Binding-site contacts:
Ligand atom C3 contacts residue ASN215 of chain 1.K at 3.8 Å.
Ligand atom O6 contacts residue ASN380 of chain 1.J at 3.5 Å (h-bond).
Ligand atom C6 contacts residue ASN380 of chain 1.J at 3.4 Å.
Ligand atom N2 contacts residue PHE214 of chain 1.K at 4.2 Å.
Ligand atom C2 contacts residue ASN215 of chain 1.K at 2.5 Å.
Ligand atom C5 contacts residue ASN380 of chain 1.J at 3.8 Å.
Ligand atom O5 contacts residue ASN215 of chain 1.K at 2.5 Å (h-bond).
Ligand atom C5 contacts residue ASN215 of chain 1.K at 3.7 Å.
Ligand atom C4 contacts residue ASN380 of chain 1.J at 4.0 Å.
Ligand atom O5 contacts residue ASN380 of chain 1.J at 3.4 Å (h-bond).
Ligand atom C2 contacts residue ASN213 of chain 1.K at 4.4 Å.
Ligand atom C8 contacts residue ASN215 of chain 1.K at 3.8 Å.
Ligand atom C7 contacts residue ASN213 of chain 1.K at 3.6 Å.
Ligand atom O7 contacts residue ASN215 of chain 1.K at 4.4 Å.
Ligand atom C7 contacts residue ASN215 of chain 1.K at 3.5 Å.
Ligand atom C4 contacts residue ASN215 of chain 1.K at 4.3 Å.
Ligand atom O7 contacts residue TYR253 of chain 1.K at 3.6 Å.
Ligand atom N2 contacts residue ASN213 of chain 1.K at 3.3 Å.
Ligand atom O3 contacts residue ASP382 of chain 1.J at 4.4 Å.
Ligand atom C1 contacts residue ASN215 of chain 1.K at 1.4 Å.
Ligand atom O3 contacts residue ASN213 of chain 1.K at 3.8 Å.
Ligand atom N2 contacts residue ASN215 of chain 1.K at 2.9 Å (h-bond).
Ligand atom O6 contacts residue HIS363 of chain 1.J at 3.9 Å.
Ligand atom O7 contacts residue ASN213 of chain 1.K at 3.1 Å.

A protein and the small-molecule ligand that binds it are described below.
Small molecule (SMILES): CC(=O)N[C@@H]1[C@@H](O)[C@H](O)[C@@H](CO)O[C@H]1O

Sequence of chain 1.K:
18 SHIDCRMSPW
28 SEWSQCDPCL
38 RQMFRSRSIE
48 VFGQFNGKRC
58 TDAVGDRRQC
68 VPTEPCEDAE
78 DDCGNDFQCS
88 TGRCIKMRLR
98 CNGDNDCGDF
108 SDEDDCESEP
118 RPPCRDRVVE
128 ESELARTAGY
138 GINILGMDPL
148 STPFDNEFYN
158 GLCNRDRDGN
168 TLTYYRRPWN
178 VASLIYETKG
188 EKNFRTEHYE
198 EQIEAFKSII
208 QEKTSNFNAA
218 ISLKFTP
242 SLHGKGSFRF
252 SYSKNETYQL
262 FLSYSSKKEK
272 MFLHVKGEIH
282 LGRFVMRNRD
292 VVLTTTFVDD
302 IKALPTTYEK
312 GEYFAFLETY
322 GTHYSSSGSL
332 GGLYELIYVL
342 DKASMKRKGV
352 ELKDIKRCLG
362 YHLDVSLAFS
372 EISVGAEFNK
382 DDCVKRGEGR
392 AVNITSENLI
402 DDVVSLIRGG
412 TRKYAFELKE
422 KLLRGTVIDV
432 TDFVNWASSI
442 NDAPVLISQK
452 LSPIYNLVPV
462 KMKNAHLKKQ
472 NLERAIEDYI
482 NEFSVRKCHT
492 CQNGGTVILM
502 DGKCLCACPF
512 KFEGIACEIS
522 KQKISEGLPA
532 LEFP

Sequence of chain 1.J:
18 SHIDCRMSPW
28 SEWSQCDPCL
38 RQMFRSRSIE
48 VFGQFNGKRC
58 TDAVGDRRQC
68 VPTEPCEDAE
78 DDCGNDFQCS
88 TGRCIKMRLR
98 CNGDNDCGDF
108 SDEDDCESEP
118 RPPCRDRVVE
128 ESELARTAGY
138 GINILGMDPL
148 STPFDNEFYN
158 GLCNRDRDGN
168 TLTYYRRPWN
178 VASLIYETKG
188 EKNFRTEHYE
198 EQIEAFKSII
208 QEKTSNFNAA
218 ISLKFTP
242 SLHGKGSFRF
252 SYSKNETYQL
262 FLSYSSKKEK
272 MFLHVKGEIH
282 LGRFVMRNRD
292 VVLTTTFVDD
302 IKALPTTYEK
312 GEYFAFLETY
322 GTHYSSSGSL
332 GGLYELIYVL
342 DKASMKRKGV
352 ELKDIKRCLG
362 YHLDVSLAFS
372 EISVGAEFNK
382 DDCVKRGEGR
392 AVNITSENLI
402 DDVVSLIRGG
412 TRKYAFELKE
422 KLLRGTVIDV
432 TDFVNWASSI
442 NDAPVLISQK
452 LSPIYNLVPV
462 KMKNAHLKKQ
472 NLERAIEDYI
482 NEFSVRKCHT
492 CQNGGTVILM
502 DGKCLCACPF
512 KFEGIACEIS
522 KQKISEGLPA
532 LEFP